This protein binds this small molecule.
Small molecule (SMILES): Oc1cccc(-c2ccccc2Cl)c1O

Binding-site contacts:
Ligand atom CA5 contacts residue PHE186 of chain 6.A at 3.6 Å (hydrophobic).
Ligand atom CB1 contacts residue MET174 of chain 6.A at 3.8 Å (hydrophobic).
Ligand atom CA1 contacts residue HIS240 of chain 6.A at 3.5 Å.
Ligand atom CL1 contacts residue HIS209 of chain 6.A at 4.0 Å.
Ligand atom CL1 contacts residue PHE186 of chain 6.A at 3.9 Å.
Ligand atom OA2 contacts residue GLU259 of chain 6.A at 3.4 Å (salt-bridge).
Ligand atom CA2 contacts residue HIS240 of chain 6.A at 3.5 Å.
Ligand atom OA2 contacts residue TYR249 of chain 6.A at 2.6 Å (h-bond).
Ligand atom OA3 contacts residue HIS194 of chain 6.A at 3.0 Å (h-bond).
Ligand atom CA3 contacts residue TYR249 of chain 6.A at 3.9 Å (hydrophobic).
Ligand atom CB3 contacts residue MET174 of chain 6.A at 4.0 Å (hydrophobic).
Ligand atom CA1 contacts residue TYR249 of chain 6.A at 3.5 Å (hydrophobic).
Ligand atom CA4 contacts residue HIS240 of chain 6.A at 3.5 Å.
Ligand atom OA3 contacts residue HIS145 of chain 6.A at 3.3 Å (h-bond).
Ligand atom CA3 contacts residue PHE186 of chain 6.A at 3.9 Å (hydrophobic).
Ligand atom CA4 contacts residue PHE186 of chain 6.A at 3.6 Å (hydrophobic).
Ligand atom CB6 contacts residue TYR249 of chain 6.A at 3.6 Å (hydrophobic).
Ligand atom CA3 contacts residue FE21 of chain 6.B at 3.0 Å.
Ligand atom OA3 contacts residue FE21 of chain 6.B at 2.3 Å.
Ligand atom CA6 contacts residue HIS240 of chain 6.A at 3.6 Å.
Ligand atom CA5 contacts residue HIS240 of chain 6.A at 3.4 Å.
Ligand atom OA3 contacts residue HIS240 of chain 6.A at 3.7 Å.
Ligand atom CA2 contacts residue TYR249 of chain 6.A at 3.1 Å (hydrophobic).
Ligand atom CA6 contacts residue PHE186 of chain 6.A at 3.6 Å (hydrophobic).
Ligand atom OA2 contacts residue HIS240 of chain 6.A at 4.0 Å.
Ligand atom OA2 contacts residue FE21 of chain 6.B at 2.1 Å.
Ligand atom CA4 contacts residue HIS194 of chain 6.A at 3.8 Å.
Ligand atom CB3 contacts residue PHE201 of chain 6.A at 3.7 Å (hydrophobic).
Ligand atom CA5 contacts residue ASN242 of chain 6.A at 3.2 Å.
Ligand atom CA3 contacts residue HIS194 of chain 6.A at 3.6 Å.
Ligand atom CB2 contacts residue MET174 of chain 6.A at 3.7 Å (hydrophobic).
Ligand atom CA3 contacts residue HIS240 of chain 6.A at 3.3 Å.
Ligand atom CA4 contacts residue ASN242 of chain 6.A at 3.3 Å.
Ligand atom CA6 contacts residue PRO279 of chain 6.A at 3.8 Å (hydrophobic).
Ligand atom CA5 contacts residue ILE172 of chain 6.A at 3.9 Å (hydrophobic).
Ligand atom CA2 contacts residue FE21 of chain 6.B at 3.0 Å.
Ligand atom CB1 contacts residue TYR249 of chain 6.A at 3.6 Å (hydrophobic).
Ligand atom CL1 contacts residue VAL147 of chain 6.A at 3.5 Å.
Ligand atom OA2 contacts residue HIS209 of chain 6.A at 2.9 Å.
Ligand atom OA3 contacts residue GLU259 of chain 6.A at 3.3 Å (salt-bridge).

Sequence of chain 6.A:
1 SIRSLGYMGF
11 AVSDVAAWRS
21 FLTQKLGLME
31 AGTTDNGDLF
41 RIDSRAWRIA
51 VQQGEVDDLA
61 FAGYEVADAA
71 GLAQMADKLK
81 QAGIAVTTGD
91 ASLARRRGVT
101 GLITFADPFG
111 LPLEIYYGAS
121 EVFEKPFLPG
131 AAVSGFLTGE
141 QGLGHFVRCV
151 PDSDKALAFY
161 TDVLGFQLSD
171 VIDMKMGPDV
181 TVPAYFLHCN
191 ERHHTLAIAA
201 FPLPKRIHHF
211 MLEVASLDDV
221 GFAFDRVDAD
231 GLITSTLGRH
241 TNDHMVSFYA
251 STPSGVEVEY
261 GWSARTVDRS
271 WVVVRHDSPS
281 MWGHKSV